Sequence of chain 1.I:
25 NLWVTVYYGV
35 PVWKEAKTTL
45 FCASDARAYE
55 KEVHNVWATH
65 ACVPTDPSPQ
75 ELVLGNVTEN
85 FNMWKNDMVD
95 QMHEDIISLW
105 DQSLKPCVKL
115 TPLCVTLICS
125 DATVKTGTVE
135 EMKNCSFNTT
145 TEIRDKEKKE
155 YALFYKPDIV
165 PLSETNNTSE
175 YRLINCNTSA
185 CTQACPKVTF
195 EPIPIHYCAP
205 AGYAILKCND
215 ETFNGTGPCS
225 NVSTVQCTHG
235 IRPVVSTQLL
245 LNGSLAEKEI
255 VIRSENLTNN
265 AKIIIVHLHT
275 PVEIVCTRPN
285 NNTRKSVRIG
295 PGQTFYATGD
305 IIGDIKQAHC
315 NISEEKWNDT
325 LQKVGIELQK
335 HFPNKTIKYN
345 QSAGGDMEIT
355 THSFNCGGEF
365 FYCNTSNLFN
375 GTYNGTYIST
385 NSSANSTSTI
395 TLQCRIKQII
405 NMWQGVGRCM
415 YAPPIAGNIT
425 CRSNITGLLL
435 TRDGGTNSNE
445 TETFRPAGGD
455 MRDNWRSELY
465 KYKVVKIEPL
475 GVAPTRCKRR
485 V

Binding-site contacts:
Ligand atom O3 contacts residue TYR28 of chain 1.L at 3.7 Å.
Ligand atom O4 contacts residue SER92 of chain 1.L at 4.3 Å.
Ligand atom O5 contacts residue ASN285 of chain 1.I at 2.4 Å (h-bond).
Ligand atom O7 contacts residue SER93 of chain 1.L at 4.1 Å.
Ligand atom O3 contacts residue SER92 of chain 1.L at 3.8 Å.
Ligand atom N2 contacts residue ASN285 of chain 1.I at 2.9 Å (h-bond).
Ligand atom C2 contacts residue SER92 of chain 1.L at 4.2 Å.
Ligand atom O5 contacts residue SER92 of chain 1.L at 4.1 Å.
Ligand atom O6 contacts residue ILE306 of chain 1.I at 3.4 Å.
Ligand atom N2 contacts residue TYR28 of chain 1.L at 4.2 Å.
Ligand atom C7 contacts residue ASN285 of chain 1.I at 3.6 Å.
Ligand atom C7 contacts residue TYR89 of chain 1.L at 3.4 Å (hydrophobic).
Ligand atom C5 contacts residue SER92 of chain 1.L at 4.3 Å.
Ligand atom C7 contacts residue TYR28 of chain 1.L at 3.9 Å (hydrophobic).
Ligand atom O6 contacts residue TYR28 of chain 1.L at 4.3 Å.
Ligand atom C7 contacts residue SER92 of chain 1.L at 4.1 Å.
Ligand atom O6 contacts residue THR287 of chain 1.I at 3.4 Å.
Ligand atom O7 contacts residue TYR89 of chain 1.L at 2.6 Å (h-bond).
Ligand atom O7 contacts residue TYR28 of chain 1.L at 4.4 Å.
Ligand atom C3 contacts residue ASN285 of chain 1.I at 3.8 Å.
Ligand atom O7 contacts residue GLY91 of chain 1.L at 3.9 Å.
Ligand atom C4 contacts residue SER92 of chain 1.L at 3.5 Å.
Ligand atom C1 contacts residue ASN285 of chain 1.I at 1.4 Å.
Ligand atom C5 contacts residue ASN285 of chain 1.I at 3.6 Å.
Ligand atom O3 contacts residue GLY91 of chain 1.L at 4.2 Å.
Ligand atom C8 contacts residue TYR28 of chain 1.L at 3.8 Å (hydrophobic).
Ligand atom C4 contacts residue ASN285 of chain 1.I at 4.2 Å.
Ligand atom O7 contacts residue ASN285 of chain 1.I at 4.0 Å.
Ligand atom O6 contacts residue ASN285 of chain 1.I at 4.5 Å.
Ligand atom C1 contacts residue SER92 of chain 1.L at 3.9 Å.
Ligand atom O6 contacts residue ALA90 of chain 1.L at 4.0 Å.
Ligand atom C6 contacts residue SER23 of chain 1.L at 3.8 Å.
Ligand atom C3 contacts residue SER92 of chain 1.L at 4.2 Å.
Ligand atom O7 contacts residue SER92 of chain 1.L at 3.0 Å (h-bond).
Ligand atom C6 contacts residue SER92 of chain 1.L at 4.4 Å.
Ligand atom O6 contacts residue SER23 of chain 1.L at 3.7 Å.
Ligand atom O6 contacts residue GLY91 of chain 1.L at 4.2 Å.
Ligand atom C8 contacts residue TYR89 of chain 1.L at 3.6 Å (hydrophobic).
Ligand atom C6 contacts residue ALA90 of chain 1.L at 3.7 Å (hydrophobic).
Ligand atom C2 contacts residue ASN285 of chain 1.I at 2.4 Å.

Sequence of chain 1.L:
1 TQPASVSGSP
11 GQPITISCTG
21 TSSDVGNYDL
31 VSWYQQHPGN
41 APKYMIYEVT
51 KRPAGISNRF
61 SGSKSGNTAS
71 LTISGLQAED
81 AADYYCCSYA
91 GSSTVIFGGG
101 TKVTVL

A protein and the small-molecule ligand that binds it are described below.
Small molecule (SMILES): CC(=O)N[C@H]1[C@H](O[C@H]2[C@H](O)[C@@H](NC(C)=O)CO[C@@H]2CO)O[C@H](CO)[C@@H](O[C@@H]2O[C@H](CO)[C@@H](O)[C@H](O)[C@@H]2O)[C@@H]1O